The small molecule below binds the protein below.
Small molecule (SMILES): O=c1[nH]cnc2c1ncn2CCN(CCP(=O)(O)O)C[C@H](O)CO

Binding-site contacts:
Ligand atom CAM contacts residue ILE105 of chain 2.A at 3.8 Å (hydrophobic).
Ligand atom C6 contacts residue VAL157 of chain 2.A at 3.5 Å (hydrophobic).
Ligand atom OAD contacts residue GLU103 of chain 2.A at 2.8 Å (salt-bridge).
Ligand atom PAX contacts residue GLY109 of chain 2.A at 3.6 Å.
Ligand atom N7 contacts residue LYS135 of chain 2.A at 2.9 Å (salt-bridge).
Ligand atom C2 contacts residue VAL157 of chain 2.A at 3.7 Å (hydrophobic).
Ligand atom N1 contacts residue ILE162 of chain 2.A at 3.7 Å.
Ligand atom OAB contacts residue SER108 of chain 2.A at 2.6 Å (h-bond).
Ligand atom C2 contacts residue ILE162 of chain 2.A at 3.3 Å (hydrophobic).
Ligand atom O6 contacts residue VAL157 of chain 2.A at 2.8 Å (h-bond).
Ligand atom OAC contacts residue ASP104 of chain 2.A at 3.0 Å (salt-bridge).
Ligand atom OAE contacts residue SER108 of chain 2.A at 3.4 Å (h-bond).
Ligand atom CAN contacts residue ILE105 of chain 2.A at 3.8 Å (hydrophobic).
Ligand atom OAD contacts residue ASP104 of chain 2.A at 3.8 Å.
Ligand atom O6 contacts residue LYS135 of chain 2.A at 3.1 Å (salt-bridge).
Ligand atom OAE contacts residue THR111 of chain 2.A at 2.5 Å (h-bond).
Ligand atom OAF contacts residue ASP107 of chain 2.A at 3.0 Å (salt-bridge).
Ligand atom PAX contacts residue SER108 of chain 2.A at 3.3 Å.
Ligand atom C8 contacts residue ASP107 of chain 2.A at 3.4 Å.
Ligand atom OAF contacts residue ILE106 of chain 2.A at 3.8 Å.
Ligand atom OAF contacts residue GLY109 of chain 2.A at 2.6 Å (h-bond).
Ligand atom OAB contacts residue ASP107 of chain 2.A at 3.4 Å.
Ligand atom O6 contacts residue GLU155 of chain 2.A at 3.5 Å (salt-bridge).
Ligand atom N1 contacts residue PHE156 of chain 2.A at 3.2 Å.
Ligand atom PAX contacts residue ASP107 of chain 2.A at 3.8 Å.
Ligand atom C6 contacts residue LYS135 of chain 2.A at 3.8 Å.
Ligand atom OAF contacts residue ASN110 of chain 2.A at 3.8 Å.
Ligand atom OAF contacts residue SER108 of chain 2.A at 3.2 Å (h-bond).
Ligand atom C2 contacts residue ASP163 of chain 2.A at 3.9 Å.
Ligand atom C2 contacts residue PHE156 of chain 2.A at 3.7 Å (hydrophobic).
Ligand atom PAX contacts residue THR111 of chain 2.A at 3.8 Å.
Ligand atom OAB contacts residue GLY109 of chain 2.A at 3.8 Å.
Ligand atom O6 contacts residue PHE156 of chain 2.A at 3.1 Å.
Ligand atom C5 contacts residue ILE105 of chain 2.A at 3.8 Å (hydrophobic).
Ligand atom C5 contacts residue LYS135 of chain 2.A at 3.6 Å.
Ligand atom N3 contacts residue ILE105 of chain 2.A at 3.8 Å.
Ligand atom OAE contacts residue ASN110 of chain 2.A at 3.5 Å (h-bond).
Ligand atom C4 contacts residue ILE105 of chain 2.A at 3.7 Å (hydrophobic).
Ligand atom N1 contacts residue VAL157 of chain 2.A at 2.8 Å (h-bond).
Ligand atom C6 contacts residue PHE156 of chain 2.A at 3.3 Å (hydrophobic).

Sequence of chain 2.A:
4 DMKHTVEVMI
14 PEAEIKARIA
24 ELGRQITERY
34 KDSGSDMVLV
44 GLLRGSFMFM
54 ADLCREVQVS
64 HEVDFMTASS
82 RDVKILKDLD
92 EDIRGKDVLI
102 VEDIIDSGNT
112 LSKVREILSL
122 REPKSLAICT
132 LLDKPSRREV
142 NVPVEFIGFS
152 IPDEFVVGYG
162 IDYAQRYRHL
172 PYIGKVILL